Binding-site contacts:
Ligand atom CL1 contacts residue PHE245 of chain 1.A at 3.8 Å.
Ligand atom C13 contacts residue TRP290 of chain 1.A at 3.7 Å (hydrophobic).
Ligand atom N12 contacts residue ASN288 of chain 1.A at 2.8 Å (h-bond).
Ligand atom O26 contacts residue THR293 of chain 1.A at 3.7 Å.
Ligand atom C20 contacts residue ASN288 of chain 1.A at 3.2 Å.
Ligand atom C27 contacts residue GLY336 of chain 1.A at 3.8 Å.
Ligand atom C14 contacts residue MET338 of chain 1.A at 3.7 Å (hydrophobic).
Ligand atom C21 contacts residue GLU239 of chain 1.A at 3.6 Å.
Ligand atom O11 contacts residue GLY336 of chain 1.A at 3.2 Å.
Ligand atom CL1 contacts residue VAL141 of chain 1.A at 3.8 Å.
Ligand atom F16 contacts residue THR143 of chain 1.A at 3.6 Å.
Ligand atom C27 contacts residue TRP290 of chain 1.A at 3.1 Å (hydrophobic).
Ligand atom C20 contacts residue ILE287 of chain 1.A at 3.7 Å (hydrophobic).
Ligand atom N12 contacts residue GLU239 of chain 1.A at 3.6 Å.
Ligand atom C06 contacts residue MET289 of chain 1.A at 3.8 Å (hydrophobic).
Ligand atom N12 contacts residue TRP290 of chain 1.A at 3.6 Å.
Ligand atom C14 contacts residue THR143 of chain 1.A at 3.8 Å.
Ligand atom C13 contacts residue ASN288 of chain 1.A at 3.5 Å.
Ligand atom C23 contacts residue GLU239 of chain 1.A at 3.3 Å.
Ligand atom F16 contacts residue MET338 of chain 1.A at 3.6 Å.
Ligand atom C04 contacts residue THR293 of chain 1.A at 3.7 Å.
Ligand atom C20 contacts residue TRP290 of chain 1.A at 3.8 Å (hydrophobic).
Ligand atom F16 contacts residue VAL141 of chain 1.A at 3.7 Å.
Ligand atom F16 contacts residue SER142 of chain 1.A at 3.5 Å.
Ligand atom C10 contacts residue ASN288 of chain 1.A at 3.9 Å.
Ligand atom C13 contacts residue GLU239 of chain 1.A at 3.7 Å.
Ligand atom C17 contacts residue THR244 of chain 1.A at 3.7 Å.
Ligand atom C09 contacts residue ASN288 of chain 1.A at 3.8 Å.
Ligand atom C23 contacts residue ASN288 of chain 1.A at 3.5 Å.
Ligand atom O24 contacts residue ASP237 of chain 1.A at 2.9 Å (salt-bridge).
Ligand atom C22 contacts residue ASN288 of chain 1.A at 3.4 Å.
Ligand atom C08 contacts residue GLY336 of chain 1.A at 3.6 Å.
Ligand atom C19 contacts residue TRP290 of chain 1.A at 3.8 Å (hydrophobic).
Ligand atom C28 contacts residue GLY336 of chain 1.A at 3.8 Å.
Ligand atom C10 contacts residue TRP290 of chain 1.A at 3.8 Å (hydrophobic).
Ligand atom CL1 contacts residue PHE251 of chain 1.A at 3.6 Å.
Ligand atom C04 contacts residue GLY292 of chain 1.A at 3.7 Å.
Ligand atom C15 contacts residue THR244 of chain 1.A at 3.8 Å.
Ligand atom C23 contacts residue ASP237 of chain 1.A at 3.3 Å.
Ligand atom F16 contacts residue THR244 of chain 1.A at 3.1 Å.

Sequence of chain 1.A:
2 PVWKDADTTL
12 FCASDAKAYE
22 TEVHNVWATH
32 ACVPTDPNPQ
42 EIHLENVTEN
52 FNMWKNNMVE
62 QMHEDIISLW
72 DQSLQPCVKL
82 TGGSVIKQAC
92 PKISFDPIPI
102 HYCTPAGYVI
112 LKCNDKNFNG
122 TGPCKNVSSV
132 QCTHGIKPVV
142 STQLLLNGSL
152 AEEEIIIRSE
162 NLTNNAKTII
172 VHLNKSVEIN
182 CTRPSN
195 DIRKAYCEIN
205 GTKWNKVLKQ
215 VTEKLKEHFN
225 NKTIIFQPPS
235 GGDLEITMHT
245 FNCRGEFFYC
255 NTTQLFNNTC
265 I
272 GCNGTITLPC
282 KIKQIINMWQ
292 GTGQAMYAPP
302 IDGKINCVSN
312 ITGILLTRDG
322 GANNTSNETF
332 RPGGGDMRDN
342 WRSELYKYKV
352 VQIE

A small-molecule ligand and the protein it binds are described below.
Small molecule (SMILES): CN1CCN(C(=O)N2C[C@H](CO)C[C@H](C(=O)Nc3ccc(Cl)c(F)c3)C2)CC1